Sequence of chain 1.C:
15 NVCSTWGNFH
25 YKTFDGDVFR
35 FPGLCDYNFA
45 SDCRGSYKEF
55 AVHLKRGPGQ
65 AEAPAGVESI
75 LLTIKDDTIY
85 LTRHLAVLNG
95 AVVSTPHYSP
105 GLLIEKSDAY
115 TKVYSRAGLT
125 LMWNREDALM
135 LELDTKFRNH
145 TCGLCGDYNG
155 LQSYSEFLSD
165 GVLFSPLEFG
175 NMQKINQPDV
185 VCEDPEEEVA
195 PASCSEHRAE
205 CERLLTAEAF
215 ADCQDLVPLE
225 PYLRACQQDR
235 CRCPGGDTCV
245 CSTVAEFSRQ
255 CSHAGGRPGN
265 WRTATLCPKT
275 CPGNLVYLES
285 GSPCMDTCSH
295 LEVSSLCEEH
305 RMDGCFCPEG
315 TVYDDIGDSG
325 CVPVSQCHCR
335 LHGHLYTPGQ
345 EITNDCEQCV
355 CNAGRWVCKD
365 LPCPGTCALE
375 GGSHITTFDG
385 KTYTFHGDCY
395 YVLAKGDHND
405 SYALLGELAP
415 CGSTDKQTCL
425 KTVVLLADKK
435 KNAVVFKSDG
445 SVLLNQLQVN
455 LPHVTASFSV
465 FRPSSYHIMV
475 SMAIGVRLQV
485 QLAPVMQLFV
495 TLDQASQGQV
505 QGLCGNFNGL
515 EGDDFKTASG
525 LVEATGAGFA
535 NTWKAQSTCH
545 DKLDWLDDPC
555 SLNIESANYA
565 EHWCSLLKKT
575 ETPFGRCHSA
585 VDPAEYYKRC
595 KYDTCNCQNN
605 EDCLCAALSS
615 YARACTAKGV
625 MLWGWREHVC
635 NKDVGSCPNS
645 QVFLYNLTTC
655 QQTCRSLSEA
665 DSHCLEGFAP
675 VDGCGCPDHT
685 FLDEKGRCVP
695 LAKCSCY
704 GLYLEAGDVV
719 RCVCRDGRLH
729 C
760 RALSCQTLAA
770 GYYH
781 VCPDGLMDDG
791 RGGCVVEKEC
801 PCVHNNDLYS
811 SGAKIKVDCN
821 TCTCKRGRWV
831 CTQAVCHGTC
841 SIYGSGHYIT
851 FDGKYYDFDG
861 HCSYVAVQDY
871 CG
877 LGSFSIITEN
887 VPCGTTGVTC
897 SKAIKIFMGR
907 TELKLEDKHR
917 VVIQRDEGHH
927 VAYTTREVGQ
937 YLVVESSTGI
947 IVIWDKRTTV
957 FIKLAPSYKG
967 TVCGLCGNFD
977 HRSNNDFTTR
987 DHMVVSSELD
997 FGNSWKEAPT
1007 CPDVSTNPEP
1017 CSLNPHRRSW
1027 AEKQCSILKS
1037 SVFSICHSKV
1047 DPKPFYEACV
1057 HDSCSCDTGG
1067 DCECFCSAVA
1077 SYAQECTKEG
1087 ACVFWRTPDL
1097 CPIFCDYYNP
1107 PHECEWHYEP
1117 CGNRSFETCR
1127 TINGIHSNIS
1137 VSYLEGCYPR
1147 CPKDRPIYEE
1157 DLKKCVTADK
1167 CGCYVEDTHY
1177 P

The small molecule below binds the protein below.
Small molecule (SMILES): CC(=O)N[C@@H]1[C@@H](O)[C@H](O)[C@@H](CO)O[C@H]1O

Binding-site contacts:
Ligand atom O3 contacts residue ASN650 of chain 1.C at 3.9 Å.
Ligand atom C5 contacts residue TRP627 of chain 1.C at 4.5 Å (hydrophobic).
Ligand atom O4 contacts residue ASP682 of chain 1.C at 2.4 Å (salt-bridge).
Ligand atom C7 contacts residue ASP682 of chain 1.C at 4.0 Å.
Ligand atom C6 contacts residue TRP627 of chain 1.C at 3.6 Å (hydrophobic).
Ligand atom C3 contacts residue ASN650 of chain 1.C at 3.7 Å.
Ligand atom C2 contacts residue ASN650 of chain 1.C at 2.5 Å.
Ligand atom C2 contacts residue ASP682 of chain 1.C at 4.2 Å.
Ligand atom C1 contacts residue ASN650 of chain 1.C at 1.4 Å.
Ligand atom C7 contacts residue ASN650 of chain 1.C at 4.0 Å.
Ligand atom C4 contacts residue ASP682 of chain 1.C at 3.4 Å.
Ligand atom C8 contacts residue ASN650 of chain 1.C at 4.1 Å.
Ligand atom O7 contacts residue ASP682 of chain 1.C at 4.1 Å.
Ligand atom N2 contacts residue ASP682 of chain 1.C at 3.5 Å (salt-bridge).
Ligand atom O5 contacts residue ASN650 of chain 1.C at 2.4 Å (h-bond).
Ligand atom C3 contacts residue ASP682 of chain 1.C at 3.5 Å.
Ligand atom O6 contacts residue TRP627 of chain 1.C at 4.2 Å.
Ligand atom C5 contacts residue ASN650 of chain 1.C at 3.7 Å.
Ligand atom C4 contacts residue ASN650 of chain 1.C at 4.2 Å.
Ligand atom N2 contacts residue ASN650 of chain 1.C at 3.3 Å (h-bond).
Ligand atom O5 contacts residue TRP627 of chain 1.C at 3.8 Å.